Sequence of chain 2.F:
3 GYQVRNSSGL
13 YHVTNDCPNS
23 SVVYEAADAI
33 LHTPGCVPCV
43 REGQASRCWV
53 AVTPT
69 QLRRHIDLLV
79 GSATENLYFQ

Sequence of chain 1.B:
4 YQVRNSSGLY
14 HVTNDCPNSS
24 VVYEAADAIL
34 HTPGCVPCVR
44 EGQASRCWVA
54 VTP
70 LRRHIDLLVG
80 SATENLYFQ

The small molecule below binds the protein below.
Small molecule (SMILES): CC(=O)N[C@@H]1[C@@H](O)[C@H](O)[C@@H](CO)O[C@H]1O

Binding-site contacts:
Ligand atom C2 contacts residue ASN21 of chain 1.B at 2.5 Å.
Ligand atom C8 contacts residue PRO20 of chain 1.B at 4.4 Å (hydrophobic).
Ligand atom O6 contacts residue ARG43 of chain 2.F at 3.7 Å.
Ligand atom C6 contacts residue ARG43 of chain 2.F at 4.5 Å.
Ligand atom C1 contacts residue ASN21 of chain 1.B at 1.4 Å.
Ligand atom C8 contacts residue ASN21 of chain 1.B at 4.4 Å.
Ligand atom C4 contacts residue ASN21 of chain 1.B at 4.2 Å.
Ligand atom O7 contacts residue CYS41 of chain 2.F at 4.1 Å.
Ligand atom O5 contacts residue ARG43 of chain 2.F at 4.3 Å.
Ligand atom C7 contacts residue ASN21 of chain 1.B at 3.3 Å.
Ligand atom O5 contacts residue ASN21 of chain 1.B at 2.3 Å (h-bond).
Ligand atom N2 contacts residue ASN21 of chain 1.B at 2.9 Å (h-bond).
Ligand atom O7 contacts residue ASN21 of chain 1.B at 3.4 Å (h-bond).
Ligand atom C5 contacts residue ASN21 of chain 1.B at 3.6 Å.
Ligand atom C3 contacts residue ASN21 of chain 1.B at 3.8 Å.